The small molecule below binds the protein below.
Small molecule (SMILES): N#C/C=C/c1ccc(-c2nc3cnc4[nH]ccc4c3n2C2CCCCC2)o1

Sequence of chain 1.B:
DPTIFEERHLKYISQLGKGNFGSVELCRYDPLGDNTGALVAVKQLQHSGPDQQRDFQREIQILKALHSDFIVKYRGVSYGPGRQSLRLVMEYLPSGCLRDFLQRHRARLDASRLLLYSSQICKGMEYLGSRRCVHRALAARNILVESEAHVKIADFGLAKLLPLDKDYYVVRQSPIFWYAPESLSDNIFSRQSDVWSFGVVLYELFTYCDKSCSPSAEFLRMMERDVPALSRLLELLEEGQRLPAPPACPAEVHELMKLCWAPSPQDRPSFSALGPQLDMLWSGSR

Binding-site contacts:
Ligand atom N4 contacts residue ASP103 of chain 1.B at 3.8 Å.
Ligand atom C16 contacts residue VAL27 of chain 1.B at 3.7 Å (hydrophobic).
Ligand atom C contacts residue LEU147 of chain 1.B at 3.7 Å (hydrophobic).
Ligand atom C6 contacts residue VAL75 of chain 1.B at 3.8 Å (hydrophobic).
Ligand atom N4 contacts residue ARG144 of chain 1.B at 3.4 Å (salt-bridge).
Ligand atom C5 contacts residue LEU147 of chain 1.B at 3.7 Å (hydrophobic).
Ligand atom C contacts residue LEU19 of chain 1.B at 3.9 Å (hydrophobic).
Ligand atom O contacts residue CYS100 of chain 1.B at 3.7 Å.
Ligand atom N1 contacts residue ALA44 of chain 1.B at 3.4 Å.
Ligand atom C17 contacts residue VAL27 of chain 1.B at 3.4 Å (hydrophobic).
Ligand atom C6 contacts residue ALA44 of chain 1.B at 3.8 Å (hydrophobic).
Ligand atom N contacts residue LEU96 of chain 1.B at 3.0 Å (h-bond).
Ligand atom N4 contacts residue ARG102 of chain 1.B at 3.3 Å (salt-bridge).
Ligand atom C19 contacts residue ASN145 of chain 1.B at 3.8 Å.
Ligand atom C4 contacts residue TYR95 of chain 1.B at 3.6 Å (hydrophobic).
Ligand atom C3 contacts residue ALA44 of chain 1.B at 3.8 Å (hydrophobic).
Ligand atom C10 contacts residue LEU19 of chain 1.B at 3.6 Å (hydrophobic).
Ligand atom C14 contacts residue CYS100 of chain 1.B at 3.3 Å (hydrophobic).
Ligand atom C14 contacts residue ASP103 of chain 1.B at 3.7 Å.
Ligand atom C12 contacts residue ARG144 of chain 1.B at 3.7 Å.
Ligand atom C6 contacts residue GLU94 of chain 1.B at 3.7 Å.
Ligand atom C3 contacts residue LEU147 of chain 1.B at 3.5 Å (hydrophobic).
Ligand atom C12 contacts residue CYS100 of chain 1.B at 2.8 Å (hydrophobic).
Ligand atom C13 contacts residue ASP103 of chain 1.B at 3.4 Å.
Ligand atom C20 contacts residue LEU147 of chain 1.B at 3.8 Å (hydrophobic).
Ligand atom C13 contacts residue CYS100 of chain 1.B at 3.0 Å (hydrophobic).
Ligand atom C3 contacts residue GLU94 of chain 1.B at 3.7 Å.
Ligand atom C1 contacts residue LEU147 of chain 1.B at 3.6 Å (hydrophobic).
Ligand atom N1 contacts residue GLU94 of chain 1.B at 2.8 Å (salt-bridge).
Ligand atom C2 contacts residue LEU147 of chain 1.B at 3.5 Å (hydrophobic).
Ligand atom C14 contacts residue ARG144 of chain 1.B at 3.7 Å.
Ligand atom C4 contacts residue LEU19 of chain 1.B at 3.8 Å (hydrophobic).
Ligand atom N1 contacts residue LEU147 of chain 1.B at 3.6 Å.
Ligand atom C8 contacts residue LEU19 of chain 1.B at 3.4 Å (hydrophobic).
Ligand atom C9 contacts residue LEU19 of chain 1.B at 3.2 Å (hydrophobic).
Ligand atom C4 contacts residue LEU96 of chain 1.B at 3.3 Å (hydrophobic).
Ligand atom C6 contacts residue LEU147 of chain 1.B at 3.7 Å (hydrophobic).
Ligand atom N contacts residue TYR95 of chain 1.B at 3.5 Å.
Ligand atom C11 contacts residue CYS100 of chain 1.B at 3.5 Å (hydrophobic).
Ligand atom N2 contacts residue LEU147 of chain 1.B at 3.7 Å.